Sequence of chain 1.C:
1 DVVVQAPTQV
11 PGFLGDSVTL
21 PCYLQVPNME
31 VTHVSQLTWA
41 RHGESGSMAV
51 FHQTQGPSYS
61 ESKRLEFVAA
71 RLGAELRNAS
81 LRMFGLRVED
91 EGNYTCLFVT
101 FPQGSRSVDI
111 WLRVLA

This small molecule binds to this protein.
Small molecule (SMILES): CC(=O)N[C@@H]1[C@@H](O)[C@H](O)[C@@H](CO)O[C@H]1O

Binding-site contacts:
Ligand atom O5 contacts residue ASN78 of chain 1.C at 4.2 Å.
Ligand atom O5 contacts residue VAL68 of chain 1.C at 4.3 Å.
Ligand atom C7 contacts residue ASN78 of chain 1.C at 3.4 Å.
Ligand atom C2 contacts residue ASN78 of chain 1.C at 3.2 Å.
Ligand atom O7 contacts residue ASN78 of chain 1.C at 3.7 Å.
Ligand atom O5 contacts residue ALA69 of chain 1.C at 4.5 Å.
Ligand atom C1 contacts residue ALA69 of chain 1.C at 4.0 Å (hydrophobic).
Ligand atom N2 contacts residue ASN78 of chain 1.C at 2.6 Å (h-bond).
Ligand atom C1 contacts residue SER80 of chain 1.C at 3.7 Å.
Ligand atom C8 contacts residue TYR23 of chain 1.C at 3.7 Å (hydrophobic).
Ligand atom O7 contacts residue TYR23 of chain 1.C at 3.9 Å.
Ligand atom C2 contacts residue SER80 of chain 1.C at 4.4 Å.
Ligand atom N2 contacts residue SER80 of chain 1.C at 4.0 Å.
Ligand atom C7 contacts residue TYR23 of chain 1.C at 3.9 Å (hydrophobic).
Ligand atom C1 contacts residue ASN78 of chain 1.C at 2.9 Å.